Binding-site contacts:
Ligand atom N1 contacts residue GLN170 of chain 1.E at 3.1 Å (h-bond).
Ligand atom O9 contacts residue FE1 of chain 1.GA at 1.9 Å.
Ligand atom O5 contacts residue ALA207 of chain 1.E at 2.8 Å (h-bond).
Ligand atom O7 contacts residue ALA209 of chain 1.E at 3.0 Å (h-bond).
Ligand atom O1 contacts residue SER172 of chain 1.E at 2.6 Å (h-bond).
Ligand atom O4 contacts residue ALA207 of chain 1.E at 2.9 Å (h-bond).
Ligand atom O6 contacts residue TYR156 of chain 1.E at 3.3 Å (h-bond).
Ligand atom C9 contacts residue TYR156 of chain 1.E at 3.5 Å (hydrophobic).
Ligand atom O9 contacts residue HIS176 of chain 1.E at 3.2 Å (h-bond).
Ligand atom C6 contacts residue TYR156 of chain 1.E at 3.3 Å (hydrophobic).
Ligand atom O9 contacts residue GLU222 of chain 1.E at 3.3 Å (salt-bridge).
Ligand atom O3 contacts residue ARG158 of chain 1.E at 2.8 Å (salt-bridge).
Ligand atom C11 contacts residue WC81 of chain 1.FA at 3.2 Å.
Ligand atom N4 contacts residue WC81 of chain 1.FA at 3.2 Å.
Ligand atom O3 contacts residue GLN170 of chain 1.E at 3.3 Å.
Ligand atom P1 contacts residue FE1 of chain 1.GA at 3.1 Å.
Ligand atom O9 contacts residue HIS153 of chain 1.E at 3.1 Å (h-bond).
Ligand atom C14 contacts residue ASP324 of chain 1.E at 3.1 Å.
Ligand atom C1 contacts residue TYR156 of chain 1.E at 3.4 Å (hydrophobic).
Ligand atom O5 contacts residue K1 of chain 1.IA at 3.5 Å.
Ligand atom O8 contacts residue TYR213 of chain 1.E at 3.4 Å (h-bond).
Ligand atom C20 contacts residue ALA209 of chain 1.E at 3.4 Å (hydrophobic).
Ligand atom O10 contacts residue GLY210 of chain 1.E at 3.3 Å.
Ligand atom O5 contacts residue ALA209 of chain 1.E at 2.6 Å (h-bond).
Ligand atom C4 contacts residue WC81 of chain 1.FA at 3.3 Å.
Ligand atom C1 contacts residue SER172 of chain 1.E at 3.2 Å.
Ligand atom O8 contacts residue FE1 of chain 1.GA at 3.2 Å.
Ligand atom C2 contacts residue WC81 of chain 1.FA at 3.4 Å.
Ligand atom C17 contacts residue GLY137 of chain 1.E at 3.3 Å.
Ligand atom C12 contacts residue WC81 of chain 1.FA at 3.5 Å.
Ligand atom N2 contacts residue TYR156 of chain 1.E at 3.2 Å (h-bond).
Ligand atom C9 contacts residue ASP324 of chain 1.E at 3.2 Å.
Ligand atom O9 contacts residue K1 of chain 1.IA at 2.8 Å.
Ligand atom C15 contacts residue LEU317 of chain 1.E at 3.3 Å (hydrophobic).
Ligand atom C10 contacts residue TYR156 of chain 1.E at 3.4 Å (hydrophobic).
Ligand atom O8 contacts residue HIS176 of chain 1.E at 2.9 Å (h-bond).
Ligand atom O10 contacts residue TYR213 of chain 1.E at 2.9 Å (h-bond).
Ligand atom O4 contacts residue TYR156 of chain 1.E at 3.5 Å (h-bond).
Ligand atom C4 contacts residue TYR156 of chain 1.E at 3.3 Å (hydrophobic).
Ligand atom C18 contacts residue WC81 of chain 1.FA at 3.5 Å.

The protein below binds the small molecule below.
Small molecule (SMILES): Cc1cc2c3c(c1C)C(C)(C)C[C@@H](O)N3c1c(nc(O)[nH]c1=O)N2C[C@H](O)[C@H](O)[C@H](O)COP(=O)(O)O

Sequence of chain 1.E:
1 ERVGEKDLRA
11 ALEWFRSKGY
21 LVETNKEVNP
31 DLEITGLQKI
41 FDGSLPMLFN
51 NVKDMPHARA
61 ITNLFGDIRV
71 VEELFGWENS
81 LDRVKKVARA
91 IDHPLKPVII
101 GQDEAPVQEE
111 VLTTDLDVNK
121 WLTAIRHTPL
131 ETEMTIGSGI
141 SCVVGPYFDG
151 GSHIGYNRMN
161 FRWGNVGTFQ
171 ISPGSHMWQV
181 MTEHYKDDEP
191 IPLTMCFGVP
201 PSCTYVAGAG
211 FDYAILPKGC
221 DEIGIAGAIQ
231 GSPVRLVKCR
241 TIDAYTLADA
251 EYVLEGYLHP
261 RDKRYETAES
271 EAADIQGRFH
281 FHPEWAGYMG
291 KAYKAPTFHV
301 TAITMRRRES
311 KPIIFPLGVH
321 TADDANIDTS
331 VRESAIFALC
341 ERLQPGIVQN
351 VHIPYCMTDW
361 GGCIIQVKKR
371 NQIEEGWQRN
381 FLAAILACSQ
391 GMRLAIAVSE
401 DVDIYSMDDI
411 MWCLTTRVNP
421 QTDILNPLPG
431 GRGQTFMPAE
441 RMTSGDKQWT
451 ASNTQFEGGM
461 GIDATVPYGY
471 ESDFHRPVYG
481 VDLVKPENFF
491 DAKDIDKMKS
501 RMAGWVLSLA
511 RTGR